Sequence of chain 1.A:
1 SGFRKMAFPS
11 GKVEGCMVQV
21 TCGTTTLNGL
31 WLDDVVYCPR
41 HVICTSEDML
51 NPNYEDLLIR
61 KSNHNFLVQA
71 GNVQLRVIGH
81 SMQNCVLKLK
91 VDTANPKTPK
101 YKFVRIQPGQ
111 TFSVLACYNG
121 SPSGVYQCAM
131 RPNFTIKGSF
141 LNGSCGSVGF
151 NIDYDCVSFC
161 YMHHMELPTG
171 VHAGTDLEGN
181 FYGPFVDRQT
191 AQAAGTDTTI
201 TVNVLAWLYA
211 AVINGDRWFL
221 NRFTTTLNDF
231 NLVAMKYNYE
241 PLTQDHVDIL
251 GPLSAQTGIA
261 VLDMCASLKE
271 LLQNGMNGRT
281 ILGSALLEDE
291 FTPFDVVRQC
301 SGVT

Binding-site contacts:
Ligand atom C4 contacts residue DMS1 of chain 1.E at 4.0 Å.
Ligand atom C12 contacts residue GLY143 of chain 1.A at 3.7 Å.
Ligand atom C4 contacts residue SER144 of chain 1.A at 4.4 Å.
Ligand atom O1 contacts residue GLY143 of chain 1.A at 3.0 Å (h-bond).
Ligand atom C12 contacts residue CYS145 of chain 1.A at 4.1 Å (hydrophobic).
Ligand atom O1 contacts residue LEU27 of chain 1.A at 4.0 Å.
Ligand atom C5 contacts residue HIS41 of chain 1.A at 4.0 Å.
Ligand atom C7 contacts residue ASN142 of chain 1.A at 3.8 Å.
Ligand atom C10 contacts residue THR26 of chain 1.A at 4.4 Å.
Ligand atom C11 contacts residue ASN142 of chain 1.A at 4.3 Å.
Ligand atom C11 contacts residue THR26 of chain 1.A at 4.0 Å.
Ligand atom C5 contacts residue CYS145 of chain 1.A at 2.9 Å (hydrophobic).
Ligand atom C4 contacts residue CYS145 of chain 1.A at 1.8 Å (hydrophobic).
Ligand atom C5 contacts residue GLY143 of chain 1.A at 4.0 Å.
Ligand atom C12 contacts residue ASN142 of chain 1.A at 4.1 Å.
Ligand atom C10 contacts residue ASN142 of chain 1.A at 4.4 Å.
Ligand atom C6 contacts residue HIS41 of chain 1.A at 4.1 Å.
Ligand atom C11 contacts residue GLY143 of chain 1.A at 3.4 Å.
Ligand atom C5 contacts residue DMS1 of chain 1.E at 4.0 Å.
Ligand atom O1 contacts residue SER144 of chain 1.A at 3.5 Å (h-bond).
Ligand atom C5 contacts residue ASN142 of chain 1.A at 4.5 Å.
Ligand atom N1 contacts residue ASN142 of chain 1.A at 4.0 Å.
Ligand atom C4 contacts residue HIS41 of chain 1.A at 3.9 Å.
Ligand atom C6 contacts residue DMS1 of chain 1.E at 3.5 Å.
Ligand atom O1 contacts residue ASN142 of chain 1.A at 4.2 Å.
Ligand atom C6 contacts residue CYS145 of chain 1.A at 3.2 Å (hydrophobic).
Ligand atom C7 contacts residue DMS1 of chain 1.E at 4.2 Å.
Ligand atom C9 contacts residue ASN142 of chain 1.A at 3.8 Å.
Ligand atom C8 contacts residue ASN142 of chain 1.A at 3.6 Å.
Ligand atom O1 contacts residue CYS145 of chain 1.A at 2.5 Å (h-bond).
Ligand atom C4 contacts residue GLY143 of chain 1.A at 3.8 Å.
Ligand atom C6 contacts residue ASN142 of chain 1.A at 4.2 Å.
Ligand atom C10 contacts residue GLY143 of chain 1.A at 4.2 Å.

This protein binds this small molecule.
Small molecule (SMILES): O=Cc1cccc2[nH]ccc12